The protein below binds the small molecule below.
Small molecule (SMILES): CC(=O)N[C@H]1[C@H](O[C@H]2[C@H](O)[C@@H](NC(C)=O)CO[C@@H]2CO)O[C@H](CO)[C@@H](O)[C@@H]1O

Sequence of chain 1.E:
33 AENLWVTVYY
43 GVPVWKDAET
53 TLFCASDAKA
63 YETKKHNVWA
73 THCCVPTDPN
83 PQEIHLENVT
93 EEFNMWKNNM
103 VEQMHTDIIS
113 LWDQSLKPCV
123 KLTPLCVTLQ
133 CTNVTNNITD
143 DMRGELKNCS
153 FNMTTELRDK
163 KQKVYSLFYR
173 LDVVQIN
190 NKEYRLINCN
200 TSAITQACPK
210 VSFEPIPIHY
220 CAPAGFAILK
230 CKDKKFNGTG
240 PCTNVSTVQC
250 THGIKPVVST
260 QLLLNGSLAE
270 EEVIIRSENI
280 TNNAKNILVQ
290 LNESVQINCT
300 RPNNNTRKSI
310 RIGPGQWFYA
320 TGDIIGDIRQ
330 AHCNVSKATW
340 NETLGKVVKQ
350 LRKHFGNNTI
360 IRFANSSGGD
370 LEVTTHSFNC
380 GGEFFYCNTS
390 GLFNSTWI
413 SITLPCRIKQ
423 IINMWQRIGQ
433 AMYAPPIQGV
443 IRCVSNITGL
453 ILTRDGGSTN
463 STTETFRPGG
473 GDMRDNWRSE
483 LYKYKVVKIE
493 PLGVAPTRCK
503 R

Binding-site contacts:
Ligand atom C3 contacts residue ASN387 of chain 1.E at 3.9 Å.
Ligand atom O5 contacts residue SER389 of chain 1.E at 3.5 Å (h-bond).
Ligand atom O7 contacts residue NAG1 of chain 1.CB at 4.4 Å.
Ligand atom C5 contacts residue SER389 of chain 1.E at 3.9 Å.
Ligand atom O6 contacts residue NAG1 of chain 1.CB at 3.2 Å (h-bond).
Ligand atom C3 contacts residue NAG1 of chain 1.CB at 4.1 Å.
Ligand atom O5 contacts residue NAG1 of chain 1.CB at 4.2 Å.
Ligand atom C6 contacts residue NAG1 of chain 1.VA at 4.3 Å.
Ligand atom C4 contacts residue ASN387 of chain 1.E at 4.3 Å.
Ligand atom C2 contacts residue NAG1 of chain 1.CB at 4.0 Å.
Ligand atom N2 contacts residue NAG1 of chain 1.CB at 3.1 Å (h-bond).
Ligand atom C8 contacts residue NAG1 of chain 1.CB at 3.7 Å.
Ligand atom C7 contacts residue ASN387 of chain 1.E at 3.4 Å.
Ligand atom C8 contacts residue THR374 of chain 1.E at 4.4 Å.
Ligand atom C7 contacts residue NAG1 of chain 1.VA at 3.9 Å.
Ligand atom C5 contacts residue ASN387 of chain 1.E at 3.8 Å.
Ligand atom O5 contacts residue ASN387 of chain 1.E at 2.4 Å (h-bond).
Ligand atom C1 contacts residue NAG1 of chain 1.CB at 4.3 Å.
Ligand atom O7 contacts residue ASN387 of chain 1.E at 3.5 Å (h-bond).
Ligand atom O4 contacts residue NAG1 of chain 1.CB at 4.4 Å.
Ligand atom O7 contacts residue NAG1 of chain 1.VA at 3.5 Å.
Ligand atom C1 contacts residue ASN387 of chain 1.E at 1.5 Å.
Ligand atom C2 contacts residue ASN387 of chain 1.E at 2.5 Å.
Ligand atom C6 contacts residue NAG1 of chain 1.CB at 4.4 Å.
Ligand atom N2 contacts residue ASN387 of chain 1.E at 2.9 Å (h-bond).
Ligand atom C8 contacts residue NAG1 of chain 1.VA at 4.0 Å.
Ligand atom C1 contacts residue SER389 of chain 1.E at 3.5 Å.
Ligand atom O3 contacts residue NAG1 of chain 1.CB at 3.8 Å.
Ligand atom C7 contacts residue NAG1 of chain 1.CB at 3.8 Å.